This protein binds this small molecule.
Small molecule (SMILES): CC(=O)N[C@@H]1[C@@H](O)[C@H](O)[C@@H](CO)O[C@H]1O

Binding-site contacts:
Ligand atom O5 contacts residue ASN282 of chain 1.G at 2.3 Å (h-bond).
Ligand atom O6 contacts residue ASN282 of chain 1.G at 4.1 Å.
Ligand atom O6 contacts residue ASN280 of chain 1.G at 3.4 Å (h-bond).
Ligand atom C4 contacts residue ASN282 of chain 1.G at 4.2 Å.
Ligand atom N2 contacts residue LYS558 of chain 1.F at 2.4 Å (salt-bridge).
Ligand atom C8 contacts residue LYS558 of chain 1.F at 4.5 Å.
Ligand atom O6 contacts residue GLU281 of chain 1.G at 3.6 Å.
Ligand atom C1 contacts residue ASN282 of chain 1.G at 1.4 Å.
Ligand atom C2 contacts residue LYS558 of chain 1.F at 3.5 Å.
Ligand atom C2 contacts residue ASN282 of chain 1.G at 2.5 Å.
Ligand atom C5 contacts residue ASN282 of chain 1.G at 3.6 Å.
Ligand atom C8 contacts residue ASN282 of chain 1.G at 4.0 Å.
Ligand atom C6 contacts residue ASN280 of chain 1.G at 4.4 Å.
Ligand atom C3 contacts residue LYS558 of chain 1.F at 4.4 Å.
Ligand atom C3 contacts residue ASN282 of chain 1.G at 3.8 Å.
Ligand atom C7 contacts residue LYS558 of chain 1.F at 3.0 Å.
Ligand atom O3 contacts residue LYS558 of chain 1.F at 4.1 Å.
Ligand atom C7 contacts residue ASN282 of chain 1.G at 3.7 Å.
Ligand atom O5 contacts residue ASN280 of chain 1.G at 3.8 Å.
Ligand atom O7 contacts residue LYS558 of chain 1.F at 2.8 Å (salt-bridge).
Ligand atom C6 contacts residue GLU281 of chain 1.G at 4.4 Å.
Ligand atom N2 contacts residue ASN282 of chain 1.G at 3.0 Å (h-bond).

Sequence of chain 1.G:
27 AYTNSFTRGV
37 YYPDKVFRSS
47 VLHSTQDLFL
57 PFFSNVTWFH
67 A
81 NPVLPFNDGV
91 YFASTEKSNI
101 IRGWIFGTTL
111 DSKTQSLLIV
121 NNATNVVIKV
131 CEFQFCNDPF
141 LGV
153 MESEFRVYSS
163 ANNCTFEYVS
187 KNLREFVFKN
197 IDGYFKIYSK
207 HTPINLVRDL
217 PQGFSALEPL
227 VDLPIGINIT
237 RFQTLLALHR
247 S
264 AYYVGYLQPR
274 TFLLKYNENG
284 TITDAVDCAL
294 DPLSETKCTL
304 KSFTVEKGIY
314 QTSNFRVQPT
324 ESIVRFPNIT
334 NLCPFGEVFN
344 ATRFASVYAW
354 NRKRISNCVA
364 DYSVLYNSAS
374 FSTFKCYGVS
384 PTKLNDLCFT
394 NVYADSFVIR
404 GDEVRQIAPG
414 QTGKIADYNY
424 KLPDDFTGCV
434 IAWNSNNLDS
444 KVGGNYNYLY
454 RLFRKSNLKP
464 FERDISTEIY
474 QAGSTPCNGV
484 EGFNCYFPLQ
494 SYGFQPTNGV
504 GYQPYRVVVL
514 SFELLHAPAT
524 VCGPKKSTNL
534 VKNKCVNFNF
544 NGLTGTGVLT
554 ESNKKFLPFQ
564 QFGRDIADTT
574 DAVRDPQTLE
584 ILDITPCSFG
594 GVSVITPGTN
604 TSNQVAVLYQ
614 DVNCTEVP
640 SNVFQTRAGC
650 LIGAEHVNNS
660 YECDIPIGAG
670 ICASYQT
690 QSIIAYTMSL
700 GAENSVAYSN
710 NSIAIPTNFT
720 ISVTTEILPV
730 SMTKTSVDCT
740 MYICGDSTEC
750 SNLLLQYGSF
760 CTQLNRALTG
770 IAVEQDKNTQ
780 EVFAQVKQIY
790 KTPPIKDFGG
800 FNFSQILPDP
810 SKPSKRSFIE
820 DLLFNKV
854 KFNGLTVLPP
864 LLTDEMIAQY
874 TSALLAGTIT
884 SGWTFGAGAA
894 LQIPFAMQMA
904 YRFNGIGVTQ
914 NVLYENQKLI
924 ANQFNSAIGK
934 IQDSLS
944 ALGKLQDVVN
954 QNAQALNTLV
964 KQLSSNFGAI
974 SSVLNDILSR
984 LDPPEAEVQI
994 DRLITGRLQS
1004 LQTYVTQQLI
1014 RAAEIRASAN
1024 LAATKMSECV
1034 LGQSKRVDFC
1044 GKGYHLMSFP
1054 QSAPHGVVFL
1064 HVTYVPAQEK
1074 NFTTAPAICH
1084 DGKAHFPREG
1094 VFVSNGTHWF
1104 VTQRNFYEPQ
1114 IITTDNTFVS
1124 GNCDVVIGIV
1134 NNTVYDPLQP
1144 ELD

Sequence of chain 1.F:
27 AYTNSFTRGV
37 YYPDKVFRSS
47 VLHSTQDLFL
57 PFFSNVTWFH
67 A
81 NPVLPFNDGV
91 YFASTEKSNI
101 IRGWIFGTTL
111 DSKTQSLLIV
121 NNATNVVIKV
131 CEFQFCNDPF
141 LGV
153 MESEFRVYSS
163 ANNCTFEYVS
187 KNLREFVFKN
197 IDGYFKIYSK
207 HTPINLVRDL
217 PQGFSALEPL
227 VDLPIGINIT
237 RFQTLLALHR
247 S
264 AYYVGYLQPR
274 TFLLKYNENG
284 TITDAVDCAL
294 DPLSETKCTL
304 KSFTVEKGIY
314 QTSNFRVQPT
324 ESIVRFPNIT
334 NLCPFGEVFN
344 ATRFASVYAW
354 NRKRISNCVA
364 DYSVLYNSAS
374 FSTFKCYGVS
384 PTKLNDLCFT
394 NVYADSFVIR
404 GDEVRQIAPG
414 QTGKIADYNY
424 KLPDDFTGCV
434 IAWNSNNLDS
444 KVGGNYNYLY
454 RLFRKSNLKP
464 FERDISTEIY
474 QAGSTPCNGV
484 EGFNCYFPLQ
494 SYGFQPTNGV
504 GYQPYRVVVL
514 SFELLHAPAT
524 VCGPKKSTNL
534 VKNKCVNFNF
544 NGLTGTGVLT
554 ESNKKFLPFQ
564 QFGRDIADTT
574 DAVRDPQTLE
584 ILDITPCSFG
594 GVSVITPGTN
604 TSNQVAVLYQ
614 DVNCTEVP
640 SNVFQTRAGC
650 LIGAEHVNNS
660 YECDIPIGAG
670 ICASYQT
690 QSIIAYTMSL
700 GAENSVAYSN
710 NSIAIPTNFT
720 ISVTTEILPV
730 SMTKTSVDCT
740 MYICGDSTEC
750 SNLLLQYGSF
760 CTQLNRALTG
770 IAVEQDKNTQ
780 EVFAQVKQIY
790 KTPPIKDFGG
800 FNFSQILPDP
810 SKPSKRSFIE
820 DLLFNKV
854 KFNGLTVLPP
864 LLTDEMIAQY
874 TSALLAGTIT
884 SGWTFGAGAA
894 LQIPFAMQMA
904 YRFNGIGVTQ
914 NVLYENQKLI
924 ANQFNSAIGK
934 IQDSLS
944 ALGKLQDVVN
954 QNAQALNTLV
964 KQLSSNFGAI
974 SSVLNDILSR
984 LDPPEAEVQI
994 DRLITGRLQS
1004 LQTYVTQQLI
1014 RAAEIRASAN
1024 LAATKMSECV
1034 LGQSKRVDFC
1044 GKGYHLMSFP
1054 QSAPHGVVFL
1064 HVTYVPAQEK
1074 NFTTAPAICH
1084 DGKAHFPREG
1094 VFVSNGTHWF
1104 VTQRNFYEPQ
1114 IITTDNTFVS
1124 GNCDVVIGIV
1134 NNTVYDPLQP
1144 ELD